A small-molecule ligand and the protein it binds are described below.
Small molecule (SMILES): Nc1ncnc2c1ncn2[C@@H]1O[C@H](COP(=O)(O)O)[C@@H](OP(=O)(O)O)[C@H]1O

Binding-site contacts:
Ligand atom N1 contacts residue GLN621 of chain 1.B at 3.6 Å.
Ligand atom O5' contacts residue THR402 of chain 1.B at 3.6 Å.
Ligand atom O1P contacts residue ARG626 of chain 1.B at 2.9 Å (salt-bridge).
Ligand atom C4' contacts residue ARG488 of chain 1.B at 3.5 Å.
Ligand atom O3P contacts residue SER496 of chain 1.B at 2.7 Å (h-bond).
Ligand atom O6P contacts residue GLY404 of chain 1.B at 3.0 Å (h-bond).
Ligand atom O2P contacts residue SER496 of chain 1.B at 3.6 Å.
Ligand atom O6P contacts residue GLY403 of chain 1.B at 3.3 Å (h-bond).
Ligand atom O5' contacts residue GLY403 of chain 1.B at 2.9 Å (h-bond).
Ligand atom N6 contacts residue THR620 of chain 1.B at 2.9 Å (h-bond).
Ligand atom C2 contacts residue ILE622 of chain 1.B at 3.1 Å (hydrophobic).
Ligand atom O5' contacts residue LYS401 of chain 1.B at 3.4 Å.
Ligand atom O6P contacts residue HIS398 of chain 1.B at 2.7 Å (h-bond).
Ligand atom O2P contacts residue ARG488 of chain 1.B at 3.0 Å (salt-bridge).
Ligand atom O4P contacts residue GLY404 of chain 1.B at 3.4 Å (h-bond).
Ligand atom O4P contacts residue TLA1 of chain 1.HA at 3.5 Å (h-bond).
Ligand atom C8 contacts residue THR406 of chain 1.B at 3.6 Å.
Ligand atom O3' contacts residue ARG488 of chain 1.B at 3.0 Å (salt-bridge).
Ligand atom O6P contacts residue THR402 of chain 1.B at 3.2 Å (h-bond).
Ligand atom O5P contacts residue LYS401 of chain 1.B at 2.9 Å (salt-bridge).
Ligand atom C5' contacts residue TLA1 of chain 1.HA at 3.3 Å.
Ligand atom O6P contacts residue LYS401 of chain 1.B at 3.1 Å (salt-bridge).
Ligand atom C6 contacts residue GLN600 of chain 1.B at 3.5 Å.
Ligand atom N3 contacts residue THR597 of chain 1.B at 3.6 Å.
Ligand atom N1 contacts residue ILE622 of chain 1.B at 3.1 Å (h-bond).
Ligand atom P2 contacts residue GLY404 of chain 1.B at 3.6 Å.
Ligand atom N3 contacts residue ILE622 of chain 1.B at 3.6 Å (h-bond).
Ligand atom O2' contacts residue THR625 of chain 1.B at 3.5 Å.
Ligand atom N6 contacts residue GLN600 of chain 1.B at 3.3 Å.
Ligand atom O2P contacts residue ALA627 of chain 1.B at 2.8 Å (h-bond).
Ligand atom C8 contacts residue TLA1 of chain 1.HA at 3.3 Å.
Ligand atom N7 contacts residue THR406 of chain 1.B at 3.1 Å (h-bond).
Ligand atom O4P contacts residue THR405 of chain 1.B at 2.6 Å (h-bond).
Ligand atom O2P contacts residue THR625 of chain 1.B at 3.5 Å.
Ligand atom O3' contacts residue SER496 of chain 1.B at 3.4 Å (h-bond).
Ligand atom O4' contacts residue GLY403 of chain 1.B at 3.2 Å.
Ligand atom P1 contacts residue SER496 of chain 1.B at 3.4 Å.
Ligand atom O2P contacts residue ARG626 of chain 1.B at 3.3 Å (salt-bridge).
Ligand atom O1P contacts residue THR625 of chain 1.B at 3.5 Å.
Ligand atom C3' contacts residue TLA1 of chain 1.HA at 3.5 Å.

Sequence of chain 1.B:
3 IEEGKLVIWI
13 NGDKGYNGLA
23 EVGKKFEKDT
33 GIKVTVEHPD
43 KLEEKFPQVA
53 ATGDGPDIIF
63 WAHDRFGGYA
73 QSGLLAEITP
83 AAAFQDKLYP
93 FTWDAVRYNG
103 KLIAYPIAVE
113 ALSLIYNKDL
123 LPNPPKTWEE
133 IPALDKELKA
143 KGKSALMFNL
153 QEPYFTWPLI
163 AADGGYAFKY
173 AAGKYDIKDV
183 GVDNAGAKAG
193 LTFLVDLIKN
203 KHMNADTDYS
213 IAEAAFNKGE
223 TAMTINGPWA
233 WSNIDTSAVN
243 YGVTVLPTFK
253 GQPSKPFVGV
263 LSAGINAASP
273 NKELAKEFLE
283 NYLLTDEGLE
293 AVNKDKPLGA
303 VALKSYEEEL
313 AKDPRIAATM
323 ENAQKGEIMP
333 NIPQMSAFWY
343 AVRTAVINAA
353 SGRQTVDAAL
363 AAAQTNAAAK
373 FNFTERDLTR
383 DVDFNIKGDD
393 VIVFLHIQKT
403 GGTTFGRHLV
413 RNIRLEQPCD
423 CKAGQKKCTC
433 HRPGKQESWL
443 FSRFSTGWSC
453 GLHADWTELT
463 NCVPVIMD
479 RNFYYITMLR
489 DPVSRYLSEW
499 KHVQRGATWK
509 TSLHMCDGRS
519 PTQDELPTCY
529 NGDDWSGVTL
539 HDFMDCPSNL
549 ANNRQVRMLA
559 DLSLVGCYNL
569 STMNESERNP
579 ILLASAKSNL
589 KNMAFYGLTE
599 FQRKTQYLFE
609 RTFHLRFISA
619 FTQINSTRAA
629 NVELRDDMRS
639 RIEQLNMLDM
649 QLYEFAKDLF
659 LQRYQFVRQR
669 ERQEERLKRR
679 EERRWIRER